Binding-site contacts:
Ligand atom C2 contacts residue ARG228 of chain 1.A at 4.4 Å.
Ligand atom O4 contacts residue GLN232 of chain 1.A at 3.0 Å (h-bond).
Ligand atom O2 contacts residue ARG228 of chain 1.A at 3.4 Å (salt-bridge).
Ligand atom C2 contacts residue THR138 of chain 2.A at 3.7 Å.
Ligand atom C3 contacts residue GLU225 of chain 1.A at 3.8 Å.
Ligand atom O3 contacts residue GLU225 of chain 1.A at 2.8 Å (salt-bridge).
Ligand atom O4 contacts residue ARG228 of chain 1.A at 4.1 Å.
Ligand atom C3 contacts residue GLU139 of chain 2.A at 3.9 Å.
Ligand atom O1 contacts residue THR138 of chain 2.A at 3.3 Å (h-bond).
Ligand atom O1 contacts residue GLU139 of chain 2.A at 2.9 Å (salt-bridge).
Ligand atom O1 contacts residue ARG141 of chain 2.A at 4.1 Å.
Ligand atom C2 contacts residue GLU225 of chain 1.A at 4.0 Å.
Ligand atom C1 contacts residue THR138 of chain 2.A at 3.7 Å.
Ligand atom O1 contacts residue LYS142 of chain 2.A at 3.8 Å.
Ligand atom C1 contacts residue GLU225 of chain 1.A at 4.3 Å.
Ligand atom O2 contacts residue LYS142 of chain 2.A at 4.3 Å.
Ligand atom C1 contacts residue GLU139 of chain 2.A at 4.0 Å.
Ligand atom C4 contacts residue ARG228 of chain 1.A at 3.8 Å.
Ligand atom C2 contacts residue GLU139 of chain 2.A at 4.2 Å.
Ligand atom O1 contacts residue TYR140 of chain 2.A at 3.8 Å.
Ligand atom C4 contacts residue GLU225 of chain 1.A at 4.0 Å.
Ligand atom C4 contacts residue GLN232 of chain 1.A at 3.8 Å.
Ligand atom O4 contacts residue GLU139 of chain 2.A at 4.3 Å.
Ligand atom O2 contacts residue GLU225 of chain 1.A at 2.8 Å (salt-bridge).
Ligand atom C1 contacts residue LYS142 of chain 2.A at 3.6 Å.

This protein binds this small molecule.
Small molecule (SMILES): OC[C@H](O)[C@@H](O)CO

Sequence of chain 1.A:
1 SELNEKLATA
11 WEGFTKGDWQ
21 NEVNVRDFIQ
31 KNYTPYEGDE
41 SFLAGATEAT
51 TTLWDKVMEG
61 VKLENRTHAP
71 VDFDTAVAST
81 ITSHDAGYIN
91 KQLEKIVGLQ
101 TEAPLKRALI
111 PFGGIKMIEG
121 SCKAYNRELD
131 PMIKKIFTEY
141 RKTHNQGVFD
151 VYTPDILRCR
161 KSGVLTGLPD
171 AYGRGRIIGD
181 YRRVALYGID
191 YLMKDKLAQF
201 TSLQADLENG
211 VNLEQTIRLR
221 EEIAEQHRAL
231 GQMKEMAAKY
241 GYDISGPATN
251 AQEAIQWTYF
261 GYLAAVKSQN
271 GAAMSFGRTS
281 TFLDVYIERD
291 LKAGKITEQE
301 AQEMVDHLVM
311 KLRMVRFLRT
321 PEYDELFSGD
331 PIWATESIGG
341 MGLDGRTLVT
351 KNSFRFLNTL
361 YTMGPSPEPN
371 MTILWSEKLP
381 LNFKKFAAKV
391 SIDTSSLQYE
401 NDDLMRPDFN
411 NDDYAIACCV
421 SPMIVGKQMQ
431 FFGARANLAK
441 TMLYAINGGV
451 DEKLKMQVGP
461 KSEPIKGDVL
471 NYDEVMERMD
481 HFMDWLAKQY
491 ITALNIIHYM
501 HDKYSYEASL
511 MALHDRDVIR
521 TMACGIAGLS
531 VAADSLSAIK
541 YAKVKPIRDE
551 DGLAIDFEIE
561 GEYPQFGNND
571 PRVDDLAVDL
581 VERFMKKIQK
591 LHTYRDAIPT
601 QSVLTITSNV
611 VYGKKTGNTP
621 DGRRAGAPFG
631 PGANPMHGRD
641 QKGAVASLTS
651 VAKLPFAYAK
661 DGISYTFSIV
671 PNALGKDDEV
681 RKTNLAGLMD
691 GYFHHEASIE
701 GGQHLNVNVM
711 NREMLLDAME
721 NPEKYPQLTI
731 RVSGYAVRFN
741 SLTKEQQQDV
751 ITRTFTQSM

Sequence of chain 2.A:
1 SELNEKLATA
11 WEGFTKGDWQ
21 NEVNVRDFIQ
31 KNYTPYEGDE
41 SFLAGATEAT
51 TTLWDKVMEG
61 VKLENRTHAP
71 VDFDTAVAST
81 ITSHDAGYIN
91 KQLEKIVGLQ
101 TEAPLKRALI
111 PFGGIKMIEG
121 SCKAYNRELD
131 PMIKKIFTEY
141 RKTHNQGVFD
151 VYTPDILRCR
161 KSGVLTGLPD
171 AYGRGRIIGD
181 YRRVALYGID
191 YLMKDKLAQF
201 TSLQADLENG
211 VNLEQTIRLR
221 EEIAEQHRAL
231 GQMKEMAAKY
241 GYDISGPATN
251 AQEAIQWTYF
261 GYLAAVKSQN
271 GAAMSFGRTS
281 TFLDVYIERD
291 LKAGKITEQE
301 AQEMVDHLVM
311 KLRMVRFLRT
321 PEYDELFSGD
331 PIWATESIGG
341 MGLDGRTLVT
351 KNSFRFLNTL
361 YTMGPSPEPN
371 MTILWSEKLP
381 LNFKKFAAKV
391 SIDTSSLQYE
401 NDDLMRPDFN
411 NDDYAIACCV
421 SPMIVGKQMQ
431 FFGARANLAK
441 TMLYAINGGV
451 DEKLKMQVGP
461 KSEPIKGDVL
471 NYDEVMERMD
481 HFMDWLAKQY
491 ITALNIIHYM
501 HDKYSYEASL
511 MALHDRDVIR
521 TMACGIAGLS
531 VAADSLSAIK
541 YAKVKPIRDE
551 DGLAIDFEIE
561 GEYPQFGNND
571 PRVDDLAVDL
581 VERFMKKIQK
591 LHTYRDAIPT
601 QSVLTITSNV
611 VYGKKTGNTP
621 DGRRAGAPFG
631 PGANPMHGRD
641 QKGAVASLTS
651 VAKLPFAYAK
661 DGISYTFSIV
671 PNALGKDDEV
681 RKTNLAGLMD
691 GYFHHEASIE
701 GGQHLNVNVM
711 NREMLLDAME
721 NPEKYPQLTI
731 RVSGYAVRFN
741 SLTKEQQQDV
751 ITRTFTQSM